Sequence of chain 1.A:
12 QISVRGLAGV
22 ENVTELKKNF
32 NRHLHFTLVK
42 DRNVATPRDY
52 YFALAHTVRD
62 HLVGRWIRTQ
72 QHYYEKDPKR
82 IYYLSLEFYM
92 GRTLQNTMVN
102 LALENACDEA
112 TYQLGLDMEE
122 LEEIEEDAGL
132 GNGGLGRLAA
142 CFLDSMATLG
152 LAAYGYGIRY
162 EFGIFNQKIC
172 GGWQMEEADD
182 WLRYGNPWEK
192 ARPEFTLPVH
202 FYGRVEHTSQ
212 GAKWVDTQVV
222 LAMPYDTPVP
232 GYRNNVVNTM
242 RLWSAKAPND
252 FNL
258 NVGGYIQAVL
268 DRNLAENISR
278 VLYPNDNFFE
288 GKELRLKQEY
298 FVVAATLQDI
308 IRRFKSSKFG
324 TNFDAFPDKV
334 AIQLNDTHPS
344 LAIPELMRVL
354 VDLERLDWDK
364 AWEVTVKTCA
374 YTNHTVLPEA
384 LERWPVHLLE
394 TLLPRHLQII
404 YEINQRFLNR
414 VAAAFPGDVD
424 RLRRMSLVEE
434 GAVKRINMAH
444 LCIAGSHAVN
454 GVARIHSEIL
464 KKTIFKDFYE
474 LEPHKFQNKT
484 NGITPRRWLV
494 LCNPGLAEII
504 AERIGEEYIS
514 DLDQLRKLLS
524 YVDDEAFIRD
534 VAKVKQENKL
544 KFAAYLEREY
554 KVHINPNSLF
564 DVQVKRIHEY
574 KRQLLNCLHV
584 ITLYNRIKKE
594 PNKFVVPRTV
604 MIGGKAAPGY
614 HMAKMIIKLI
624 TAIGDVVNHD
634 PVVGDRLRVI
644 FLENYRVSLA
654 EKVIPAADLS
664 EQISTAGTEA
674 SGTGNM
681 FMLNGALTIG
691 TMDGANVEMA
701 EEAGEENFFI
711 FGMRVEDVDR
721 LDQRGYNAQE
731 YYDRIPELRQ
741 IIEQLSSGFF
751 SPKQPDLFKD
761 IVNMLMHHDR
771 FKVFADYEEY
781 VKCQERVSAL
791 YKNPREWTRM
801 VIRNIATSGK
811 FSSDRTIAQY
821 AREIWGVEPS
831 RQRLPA

This small molecule binds to this protein.
Small molecule (SMILES): O=C(N[C@@H]1O[C@H](CO)[C@@H](O)[C@H](O)[C@H]1O)c1ccccc1

Binding-site contacts:
Ligand atom C9 contacts residue HIS377 of chain 1.A at 3.7 Å.
Ligand atom O5 contacts residue LEU136 of chain 1.A at 3.8 Å.
Ligand atom C7 contacts residue LEU136 of chain 1.A at 3.9 Å (hydrophobic).
Ligand atom C2 contacts residue GLU672 of chain 1.A at 3.8 Å.
Ligand atom C4 contacts residue GLY675 of chain 1.A at 3.8 Å.
Ligand atom O2 contacts residue HIS377 of chain 1.A at 3.9 Å.
Ligand atom C5 contacts residue LEU136 of chain 1.A at 3.8 Å (hydrophobic).
Ligand atom O6 contacts residue ASN484 of chain 1.A at 2.8 Å (h-bond).
Ligand atom C10 contacts residue ASP339 of chain 1.A at 3.9 Å.
Ligand atom O2 contacts residue GLU672 of chain 1.A at 3.1 Å (salt-bridge).
Ligand atom C6 contacts residue HIS377 of chain 1.A at 3.6 Å.
Ligand atom O3 contacts residue GLY675 of chain 1.A at 3.0 Å (h-bond).
Ligand atom O4 contacts residue SER674 of chain 1.A at 3.6 Å.
Ligand atom O2 contacts residue TYR573 of chain 1.A at 3.1 Å (h-bond).
Ligand atom O5 contacts residue HIS377 of chain 1.A at 3.7 Å.
Ligand atom C7 contacts residue ASN284 of chain 1.A at 3.7 Å.
Ligand atom C12 contacts residue ASN284 of chain 1.A at 3.4 Å.
Ligand atom C6 contacts residue ASN484 of chain 1.A at 3.4 Å.
Ligand atom C3 contacts residue GLU672 of chain 1.A at 3.3 Å.
Ligand atom O6 contacts residue LEU139 of chain 1.A at 3.7 Å.
Ligand atom O4 contacts residue GLY675 of chain 1.A at 2.9 Å (h-bond).
Ligand atom C13 contacts residue ASN284 of chain 1.A at 3.4 Å.
Ligand atom O3 contacts residue GLU672 of chain 1.A at 2.7 Å (salt-bridge).
Ligand atom O6 contacts residue HIS377 of chain 1.A at 2.7 Å (h-bond).
Ligand atom N1 contacts residue HIS377 of chain 1.A at 3.1 Å (h-bond).
Ligand atom C8 contacts residue ASN284 of chain 1.A at 3.8 Å.
Ligand atom O6 contacts residue VAL455 of chain 1.A at 3.9 Å.
Ligand atom O7 contacts residue LEU136 of chain 1.A at 3.6 Å.
Ligand atom O3 contacts residue ALA673 of chain 1.A at 3.3 Å (h-bond).
Ligand atom C6 contacts residue GLY135 of chain 1.A at 3.6 Å.
Ligand atom C2 contacts residue HIS377 of chain 1.A at 3.4 Å.
Ligand atom C5 contacts residue GLY135 of chain 1.A at 3.8 Å.
Ligand atom O2 contacts residue ASN284 of chain 1.A at 3.7 Å.
Ligand atom O4 contacts residue ASN484 of chain 1.A at 3.6 Å.
Ligand atom C3 contacts residue GLY675 of chain 1.A at 3.8 Å.
Ligand atom C9 contacts residue LEU136 of chain 1.A at 3.8 Å (hydrophobic).
Ligand atom O3 contacts residue SER674 of chain 1.A at 3.0 Å (h-bond).
Ligand atom O7 contacts residue ASN284 of chain 1.A at 3.8 Å.
Ligand atom C1 contacts residue HIS377 of chain 1.A at 3.6 Å.
Ligand atom C10 contacts residue THR378 of chain 1.A at 3.7 Å.